Sequence of chain 2.A:
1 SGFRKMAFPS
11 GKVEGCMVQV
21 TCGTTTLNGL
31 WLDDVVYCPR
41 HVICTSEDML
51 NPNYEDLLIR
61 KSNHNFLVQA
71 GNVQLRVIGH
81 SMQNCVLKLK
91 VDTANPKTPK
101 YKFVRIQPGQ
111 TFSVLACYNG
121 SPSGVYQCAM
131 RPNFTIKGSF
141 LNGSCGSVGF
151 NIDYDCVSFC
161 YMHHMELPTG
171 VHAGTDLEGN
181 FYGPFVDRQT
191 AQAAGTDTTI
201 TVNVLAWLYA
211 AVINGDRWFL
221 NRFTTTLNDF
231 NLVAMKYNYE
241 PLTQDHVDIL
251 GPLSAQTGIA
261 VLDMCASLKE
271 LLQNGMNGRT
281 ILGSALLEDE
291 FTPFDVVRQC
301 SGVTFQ

Binding-site contacts:
Ligand atom O05 contacts residue GLY143 of chain 1.A at 2.9 Å (h-bond).
Ligand atom C32 contacts residue THR190 of chain 1.A at 3.0 Å.
Ligand atom C11 contacts residue ASN142 of chain 1.A at 3.2 Å.
Ligand atom C12 contacts residue ASN142 of chain 1.A at 3.5 Å.
Ligand atom C06 contacts residue CYS145 of chain 1.A at 2.8 Å (hydrophobic).
Ligand atom C08 contacts residue CYS145 of chain 1.A at 2.8 Å (hydrophobic).
Ligand atom O15 contacts residue GLU166 of chain 1.A at 3.5 Å.
Ligand atom O15 contacts residue HIS163 of chain 1.A at 2.6 Å (h-bond).
Ligand atom O15 contacts residue HIS172 of chain 1.A at 3.3 Å.
Ligand atom C39 contacts residue GLU166 of chain 1.A at 3.7 Å.
Ligand atom O31 contacts residue GLU166 of chain 1.A at 3.6 Å.
Ligand atom O26 contacts residue MET165 of chain 1.A at 3.4 Å.
Ligand atom C34 contacts residue GLN192 of chain 1.A at 3.3 Å.
Ligand atom C07 contacts residue CYS145 of chain 1.A at 1.8 Å (hydrophobic).
Ligand atom N16 contacts residue HIS164 of chain 1.A at 2.8 Å (h-bond).
Ligand atom C19 contacts residue HIS164 of chain 1.A at 3.5 Å.
Ligand atom N13 contacts residue GLU166 of chain 1.A at 3.2 Å (salt-bridge).
Ligand atom O15 contacts residue PHE140 of chain 1.A at 3.4 Å.
Ligand atom O31 contacts residue MET165 of chain 1.A at 3.4 Å.
Ligand atom O05 contacts residue ASN142 of chain 1.A at 3.3 Å.
Ligand atom N28 contacts residue GLU166 of chain 1.A at 2.7 Å (salt-bridge).
Ligand atom C35 contacts residue GLN192 of chain 1.A at 3.6 Å.
Ligand atom C09 contacts residue CYS145 of chain 1.A at 3.3 Å (hydrophobic).
Ligand atom C38 contacts residue GLN189 of chain 1.A at 3.5 Å.
Ligand atom C14 contacts residue HIS163 of chain 1.A at 3.6 Å.
Ligand atom C35 contacts residue PRO168 of chain 1.A at 3.5 Å (hydrophobic).
Ligand atom C27 contacts residue GLN189 of chain 1.A at 3.6 Å.
Ligand atom C14 contacts residue GLU166 of chain 1.A at 3.5 Å.
Ligand atom N13 contacts residue PHE140 of chain 1.A at 3.2 Å (h-bond).
Ligand atom C27 contacts residue GLU166 of chain 1.A at 3.6 Å.
Ligand atom C17 contacts residue HIS164 of chain 1.A at 3.6 Å.
Ligand atom C29 contacts residue GLU166 of chain 1.A at 3.6 Å.
Ligand atom N16 contacts residue CYS145 of chain 1.A at 3.0 Å (h-bond).
Ligand atom O26 contacts residue GLU166 of chain 1.A at 2.9 Å (salt-bridge).
Ligand atom C06 contacts residue HIS41 of chain 1.A at 3.6 Å.
Ligand atom N24 contacts residue GLN189 of chain 1.A at 3.0 Å (h-bond).
Ligand atom O30 contacts residue GLN189 of chain 1.A at 3.5 Å.
Ligand atom C45 contacts residue GLU166 of chain 1.A at 3.3 Å.
Ligand atom C33 contacts residue THR190 of chain 1.A at 3.0 Å.
Ligand atom C38 contacts residue THR190 of chain 1.A at 3.2 Å.

A protein and the small-molecule ligand that binds it are described below.
Small molecule (SMILES): CCOC(=O)CC[C@H](C[C@@H]1CCNC1=O)NC(=O)[C@H](CC(C)C)NC(=O)[C@@H](NC(=O)OCc1ccccc1)[C@@H](C)OC(C)(C)C

Sequence of chain 1.A:
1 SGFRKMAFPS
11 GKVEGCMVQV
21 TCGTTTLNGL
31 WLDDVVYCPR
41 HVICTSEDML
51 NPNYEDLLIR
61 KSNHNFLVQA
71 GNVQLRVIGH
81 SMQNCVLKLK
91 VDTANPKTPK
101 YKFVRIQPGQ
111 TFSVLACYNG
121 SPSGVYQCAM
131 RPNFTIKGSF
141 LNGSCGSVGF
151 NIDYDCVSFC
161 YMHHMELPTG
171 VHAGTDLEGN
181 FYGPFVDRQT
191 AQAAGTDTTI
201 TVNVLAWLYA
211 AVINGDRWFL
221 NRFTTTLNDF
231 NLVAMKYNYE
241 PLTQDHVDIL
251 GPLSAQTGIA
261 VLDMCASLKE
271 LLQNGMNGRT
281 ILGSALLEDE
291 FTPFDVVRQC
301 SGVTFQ